Binding-site contacts:
Ligand atom N12 contacts residue MET40 of chain 1.A at 3.4 Å (h-bond).
Ligand atom O21 contacts residue ASP141 of chain 1.A at 3.0 Å (salt-bridge).
Ligand atom C17 contacts residue ASN170 of chain 1.A at 3.5 Å.
Ligand atom O21 contacts residue LYS144 of chain 1.A at 3.0 Å (salt-bridge).
Ligand atom C26 contacts residue TRP143 of chain 1.A at 3.6 Å (hydrophobic).
Ligand atom C17 contacts residue GLU199 of chain 1.A at 3.3 Å.
Ligand atom N12 contacts residue LYS144 of chain 1.A at 3.3 Å (salt-bridge).
Ligand atom C15 contacts residue MG1 of chain 1.B at 2.9 Å.
Ligand atom C2 contacts residue GLU90 of chain 1.A at 3.5 Å.
Ligand atom O22 contacts residue GLU199 of chain 1.A at 2.5 Å (salt-bridge).
Ligand atom O9 contacts residue GLU90 of chain 1.A at 2.6 Å (salt-bridge).
Ligand atom O8 contacts residue TYR68 of chain 1.A at 3.3 Å.
Ligand atom O21 contacts residue MG1 of chain 1.B at 2.2 Å.
Ligand atom O31 contacts residue SER119 of chain 1.A at 2.9 Å (h-bond).
Ligand atom O8 contacts residue GLU90 of chain 1.A at 3.0 Å (salt-bridge).
Ligand atom C29 contacts residue ILE91 of chain 1.A at 3.5 Å (hydrophobic).
Ligand atom O9 contacts residue ILE91 of chain 1.A at 3.4 Å.
Ligand atom O4 contacts residue GLY66 of chain 1.A at 3.5 Å.
Ligand atom O21 contacts residue ASN170 of chain 1.A at 2.9 Å (h-bond).
Ligand atom C13 contacts residue MET40 of chain 1.A at 3.6 Å (hydrophobic).
Ligand atom O4 contacts residue HIS142 of chain 1.A at 3.6 Å.
Ligand atom C26 contacts residue ILE91 of chain 1.A at 3.6 Å (hydrophobic).
Ligand atom N20 contacts residue TRP38 of chain 1.A at 3.5 Å.
Ligand atom C16 contacts residue GLU199 of chain 1.A at 3.1 Å.
Ligand atom O22 contacts residue ASP169 of chain 1.A at 3.3 Å (salt-bridge).
Ligand atom C15 contacts residue ASN170 of chain 1.A at 3.2 Å.
Ligand atom C29 contacts residue MET89 of chain 1.A at 3.4 Å (hydrophobic).
Ligand atom O31 contacts residue ALA118 of chain 1.A at 3.5 Å.
Ligand atom C3 contacts residue GLU90 of chain 1.A at 3.2 Å.
Ligand atom C13 contacts residue LYS144 of chain 1.A at 3.5 Å.
Ligand atom O22 contacts residue ASN170 of chain 1.A at 2.8 Å (h-bond).
Ligand atom C11 contacts residue HIS142 of chain 1.A at 3.3 Å.
Ligand atom O24 contacts residue TRP38 of chain 1.A at 3.6 Å.
Ligand atom C27 contacts residue TRP143 of chain 1.A at 3.4 Å (hydrophobic).
Ligand atom C10 contacts residue ASP141 of chain 1.A at 3.5 Å.
Ligand atom N20 contacts residue PRO174 of chain 1.A at 3.6 Å.
Ligand atom O22 contacts residue MG1 of chain 1.B at 2.2 Å.
Ligand atom C10 contacts residue MET40 of chain 1.A at 3.6 Å (hydrophobic).
Ligand atom C16 contacts residue ASN170 of chain 1.A at 3.2 Å.
Ligand atom C16 contacts residue MG1 of chain 1.B at 3.0 Å.

A protein and the small-molecule ligand that binds it are described below.
Small molecule (SMILES): O=C(NC/C=C/[C@H]1O[C@@H](n2ccc(=O)cc2)[C@H](O)[C@@H]1O)c1cc([N+](=O)[O-])cc(O)c1O

Sequence of chain 1.A:
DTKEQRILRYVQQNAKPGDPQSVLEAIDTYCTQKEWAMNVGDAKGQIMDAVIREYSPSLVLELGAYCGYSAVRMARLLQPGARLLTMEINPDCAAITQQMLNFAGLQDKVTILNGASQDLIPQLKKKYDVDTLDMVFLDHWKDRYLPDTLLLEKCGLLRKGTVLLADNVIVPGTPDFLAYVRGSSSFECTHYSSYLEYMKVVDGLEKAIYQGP